Binding-site contacts:
Ligand atom C7 contacts residue ASN153 of chain 24.E at 3.3 Å.
Ligand atom C6 contacts residue HIS149 of chain 24.E at 4.2 Å.
Ligand atom C3 contacts residue ASN153 of chain 24.E at 3.8 Å.
Ligand atom O6 contacts residue HIS149 of chain 24.E at 3.0 Å (h-bond).
Ligand atom C2 contacts residue ASN153 of chain 24.E at 2.4 Å.
Ligand atom O6 contacts residue GLY156 of chain 24.E at 4.5 Å.
Ligand atom O7 contacts residue HIS149 of chain 24.E at 3.6 Å.
Ligand atom C1 contacts residue ASN153 of chain 24.E at 1.4 Å.
Ligand atom O7 contacts residue ASN153 of chain 24.E at 3.3 Å (h-bond).
Ligand atom C1 contacts residue HIS158 of chain 24.E at 3.9 Å.
Ligand atom C1 contacts residue THR155 of chain 24.E at 4.0 Å.
Ligand atom C4 contacts residue ASN153 of chain 24.E at 4.2 Å.
Ligand atom O5 contacts residue ASN153 of chain 24.E at 2.3 Å (h-bond).
Ligand atom O6 contacts residue HIS158 of chain 24.E at 2.8 Å (h-bond).
Ligand atom C8 contacts residue GLY102 of chain 24.C at 3.3 Å.
Ligand atom C6 contacts residue HIS158 of chain 24.E at 4.0 Å.
Ligand atom C5 contacts residue ASN153 of chain 24.E at 3.6 Å.
Ligand atom O3 contacts residue HIS149 of chain 24.E at 4.2 Å.
Ligand atom C1 contacts residue HIS149 of chain 24.E at 3.6 Å.
Ligand atom C7 contacts residue HIS149 of chain 24.E at 4.5 Å.
Ligand atom N2 contacts residue ASN153 of chain 24.E at 2.9 Å (h-bond).
Ligand atom C4 contacts residue HIS149 of chain 24.E at 4.4 Å.
Ligand atom C2 contacts residue HIS149 of chain 24.E at 3.7 Å.
Ligand atom C5 contacts residue HIS158 of chain 24.E at 4.2 Å.
Ligand atom O6 contacts residue ASN153 of chain 24.E at 4.5 Å.
Ligand atom O5 contacts residue HIS149 of chain 24.E at 3.5 Å (h-bond).
Ligand atom C5 contacts residue HIS149 of chain 24.E at 4.4 Å.
Ligand atom O5 contacts residue THR155 of chain 24.E at 4.3 Å.
Ligand atom C8 contacts residue ASN153 of chain 24.E at 4.0 Å.
Ligand atom C3 contacts residue HIS149 of chain 24.E at 4.5 Å.
Ligand atom O5 contacts residue HIS158 of chain 24.E at 3.1 Å (h-bond).

Sequence of chain 24.E:
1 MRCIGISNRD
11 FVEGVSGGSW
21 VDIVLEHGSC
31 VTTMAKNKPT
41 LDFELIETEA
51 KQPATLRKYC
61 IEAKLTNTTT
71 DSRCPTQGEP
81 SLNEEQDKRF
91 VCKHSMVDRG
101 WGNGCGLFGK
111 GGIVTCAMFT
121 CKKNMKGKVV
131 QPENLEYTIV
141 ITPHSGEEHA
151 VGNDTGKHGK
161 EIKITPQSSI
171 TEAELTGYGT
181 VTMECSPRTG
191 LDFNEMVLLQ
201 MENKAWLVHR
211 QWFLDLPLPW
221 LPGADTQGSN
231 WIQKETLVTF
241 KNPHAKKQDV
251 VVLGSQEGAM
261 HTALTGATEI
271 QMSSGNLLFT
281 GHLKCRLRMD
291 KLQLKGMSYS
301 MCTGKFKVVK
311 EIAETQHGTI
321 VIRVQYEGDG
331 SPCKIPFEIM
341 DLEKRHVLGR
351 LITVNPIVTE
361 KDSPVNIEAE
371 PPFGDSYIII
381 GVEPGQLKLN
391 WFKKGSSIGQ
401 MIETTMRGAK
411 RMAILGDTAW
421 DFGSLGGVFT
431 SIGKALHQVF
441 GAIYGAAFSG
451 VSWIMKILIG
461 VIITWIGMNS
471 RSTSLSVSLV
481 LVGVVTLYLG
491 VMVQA

Sequence of chain 24.C:
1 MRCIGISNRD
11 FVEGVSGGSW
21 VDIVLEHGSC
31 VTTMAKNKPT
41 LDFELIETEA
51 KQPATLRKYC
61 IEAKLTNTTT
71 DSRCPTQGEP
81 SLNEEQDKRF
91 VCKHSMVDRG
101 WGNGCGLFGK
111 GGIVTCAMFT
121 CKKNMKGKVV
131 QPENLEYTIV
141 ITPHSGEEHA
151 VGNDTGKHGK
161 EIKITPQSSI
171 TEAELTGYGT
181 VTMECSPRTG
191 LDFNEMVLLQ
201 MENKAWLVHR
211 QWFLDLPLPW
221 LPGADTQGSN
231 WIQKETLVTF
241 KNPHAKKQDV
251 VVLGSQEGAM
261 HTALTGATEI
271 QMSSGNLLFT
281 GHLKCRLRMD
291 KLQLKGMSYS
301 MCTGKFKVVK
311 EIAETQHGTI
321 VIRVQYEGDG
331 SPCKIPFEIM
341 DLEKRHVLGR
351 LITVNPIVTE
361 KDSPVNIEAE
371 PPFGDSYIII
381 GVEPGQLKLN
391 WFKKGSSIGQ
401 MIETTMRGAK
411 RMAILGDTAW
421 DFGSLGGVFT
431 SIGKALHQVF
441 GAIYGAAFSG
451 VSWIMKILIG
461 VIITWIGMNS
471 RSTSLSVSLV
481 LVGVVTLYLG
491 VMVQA

The protein below binds the small molecule below.
Small molecule (SMILES): CC(=O)N[C@H]1[C@H](O[C@H]2[C@H](O)[C@@H](NC(C)=O)CO[C@@H]2CO)O[C@H](CO)[C@@H](O)[C@@H]1O